Binding-site contacts:
Ligand atom N2 contacts residue ASN401 of chain 1.B at 3.7 Å.
Ligand atom O6 contacts residue ASN401 of chain 1.B at 4.1 Å.
Ligand atom C7 contacts residue ASN401 of chain 1.B at 4.4 Å.
Ligand atom C6 contacts residue ASN401 of chain 1.B at 2.7 Å.
Ligand atom C1 contacts residue ASN401 of chain 1.B at 1.5 Å.
Ligand atom C5 contacts residue ASN401 of chain 1.B at 3.0 Å.
Ligand atom C6 contacts residue ILE400 of chain 1.B at 4.3 Å (hydrophobic).
Ligand atom C8 contacts residue ASN401 of chain 1.B at 3.3 Å.
Ligand atom C4 contacts residue ASN401 of chain 1.B at 3.7 Å.
Ligand atom C3 contacts residue ASN401 of chain 1.B at 3.8 Å.
Ligand atom C2 contacts residue ASN401 of chain 1.B at 2.7 Å.
Ligand atom O5 contacts residue ASN401 of chain 1.B at 2.4 Å (h-bond).

A small-molecule ligand and the protein it binds are described below.
Small molecule (SMILES): CC(=O)N[C@@H]1[C@@H](O)[C@H](O)[C@@H](CO)O[C@H]1O

Sequence of chain 1.B:
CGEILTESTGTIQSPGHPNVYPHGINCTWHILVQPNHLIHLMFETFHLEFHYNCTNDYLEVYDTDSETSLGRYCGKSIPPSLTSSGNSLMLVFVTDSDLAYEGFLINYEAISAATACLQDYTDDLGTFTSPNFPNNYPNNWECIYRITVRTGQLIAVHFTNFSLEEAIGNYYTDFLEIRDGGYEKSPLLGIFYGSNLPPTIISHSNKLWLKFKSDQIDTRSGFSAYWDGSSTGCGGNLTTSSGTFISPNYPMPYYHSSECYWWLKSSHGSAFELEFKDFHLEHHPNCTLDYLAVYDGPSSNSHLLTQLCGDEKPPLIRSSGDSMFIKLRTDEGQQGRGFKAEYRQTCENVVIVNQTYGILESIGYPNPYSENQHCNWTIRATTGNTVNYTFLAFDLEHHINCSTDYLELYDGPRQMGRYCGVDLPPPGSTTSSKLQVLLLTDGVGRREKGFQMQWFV